Binding-site contacts:
Ligand atom O7 contacts residue ASN1108 of chain 1.B at 3.6 Å (h-bond).
Ligand atom N2 contacts residue ASN1108 of chain 1.B at 3.2 Å (h-bond).
Ligand atom C1 contacts residue ASN1108 of chain 1.B at 3.5 Å.
Ligand atom C2 contacts residue ASN1108 of chain 1.B at 3.6 Å.
Ligand atom C8 contacts residue ASN1108 of chain 1.B at 3.8 Å.
Ligand atom C7 contacts residue ASN1108 of chain 1.B at 3.2 Å.

This protein binds this small molecule.
Small molecule (SMILES): CC(=O)N[C@@H]1[C@@H](O)[C@H](O)[C@@H](CO)O[C@H]1O

Sequence of chain 1.B:
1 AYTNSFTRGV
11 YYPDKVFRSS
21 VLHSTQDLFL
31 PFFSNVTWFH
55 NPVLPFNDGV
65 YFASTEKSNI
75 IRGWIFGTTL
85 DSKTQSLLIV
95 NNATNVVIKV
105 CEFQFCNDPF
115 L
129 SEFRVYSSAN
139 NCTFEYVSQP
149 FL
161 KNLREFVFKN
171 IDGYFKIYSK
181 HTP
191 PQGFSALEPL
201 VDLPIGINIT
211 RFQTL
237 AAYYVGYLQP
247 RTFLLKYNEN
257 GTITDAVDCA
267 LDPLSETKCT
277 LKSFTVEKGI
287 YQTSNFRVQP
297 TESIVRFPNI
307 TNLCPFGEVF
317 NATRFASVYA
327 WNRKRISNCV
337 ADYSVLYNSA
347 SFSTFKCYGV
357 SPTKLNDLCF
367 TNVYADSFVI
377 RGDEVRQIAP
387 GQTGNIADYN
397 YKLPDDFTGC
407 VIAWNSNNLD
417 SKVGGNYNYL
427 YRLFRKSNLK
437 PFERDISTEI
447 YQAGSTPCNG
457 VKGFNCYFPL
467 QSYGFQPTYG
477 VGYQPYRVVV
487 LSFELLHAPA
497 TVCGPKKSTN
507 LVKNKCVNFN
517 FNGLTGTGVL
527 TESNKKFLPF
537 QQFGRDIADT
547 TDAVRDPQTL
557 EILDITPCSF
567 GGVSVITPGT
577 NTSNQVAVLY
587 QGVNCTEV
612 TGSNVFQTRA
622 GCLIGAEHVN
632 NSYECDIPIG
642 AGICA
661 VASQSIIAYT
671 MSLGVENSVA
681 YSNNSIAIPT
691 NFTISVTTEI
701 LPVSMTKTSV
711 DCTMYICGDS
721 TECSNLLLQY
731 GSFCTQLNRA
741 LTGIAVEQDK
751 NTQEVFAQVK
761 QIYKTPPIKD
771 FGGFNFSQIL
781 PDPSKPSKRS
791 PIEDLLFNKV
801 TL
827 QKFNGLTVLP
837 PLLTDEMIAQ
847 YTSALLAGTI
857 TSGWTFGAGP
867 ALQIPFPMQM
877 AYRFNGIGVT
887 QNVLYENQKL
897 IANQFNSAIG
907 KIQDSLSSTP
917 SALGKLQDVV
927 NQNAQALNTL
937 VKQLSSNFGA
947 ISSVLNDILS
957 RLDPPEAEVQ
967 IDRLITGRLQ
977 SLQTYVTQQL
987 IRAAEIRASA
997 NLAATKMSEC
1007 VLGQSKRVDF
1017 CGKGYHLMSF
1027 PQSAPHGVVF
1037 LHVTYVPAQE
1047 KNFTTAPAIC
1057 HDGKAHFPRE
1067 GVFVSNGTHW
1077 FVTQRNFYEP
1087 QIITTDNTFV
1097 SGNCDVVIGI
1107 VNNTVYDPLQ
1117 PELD